Sequence of chain 1.B:
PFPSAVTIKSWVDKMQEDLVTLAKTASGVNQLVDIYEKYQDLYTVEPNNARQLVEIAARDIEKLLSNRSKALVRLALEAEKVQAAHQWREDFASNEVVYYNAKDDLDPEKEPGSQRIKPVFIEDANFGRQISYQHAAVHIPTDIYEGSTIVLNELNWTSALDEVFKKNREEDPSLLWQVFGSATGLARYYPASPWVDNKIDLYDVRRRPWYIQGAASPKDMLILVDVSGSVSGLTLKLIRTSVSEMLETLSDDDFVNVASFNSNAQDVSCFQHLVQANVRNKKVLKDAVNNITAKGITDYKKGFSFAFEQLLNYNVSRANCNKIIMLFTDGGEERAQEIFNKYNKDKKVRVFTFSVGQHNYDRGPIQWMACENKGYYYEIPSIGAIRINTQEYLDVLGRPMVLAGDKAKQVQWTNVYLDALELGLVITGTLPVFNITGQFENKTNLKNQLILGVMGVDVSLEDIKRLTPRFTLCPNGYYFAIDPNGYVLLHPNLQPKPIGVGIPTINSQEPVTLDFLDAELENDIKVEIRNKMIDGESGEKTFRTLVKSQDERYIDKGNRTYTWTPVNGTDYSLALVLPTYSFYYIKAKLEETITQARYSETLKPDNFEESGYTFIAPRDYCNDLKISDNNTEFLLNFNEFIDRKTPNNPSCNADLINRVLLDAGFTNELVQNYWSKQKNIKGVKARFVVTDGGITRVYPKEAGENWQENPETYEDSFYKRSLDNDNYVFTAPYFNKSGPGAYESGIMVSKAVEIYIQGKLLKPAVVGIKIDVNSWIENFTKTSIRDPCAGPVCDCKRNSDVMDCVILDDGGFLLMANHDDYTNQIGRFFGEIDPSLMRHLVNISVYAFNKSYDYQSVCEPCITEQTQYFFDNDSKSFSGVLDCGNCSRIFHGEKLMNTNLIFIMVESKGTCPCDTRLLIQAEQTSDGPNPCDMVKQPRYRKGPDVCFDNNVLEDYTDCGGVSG

A protein and the small-molecule ligand that binds it are described below.
Small molecule (SMILES): CC(=O)N[C@H]1[C@H](O[C@H]2[C@H](O)[C@@H](NC(C)=O)CO[C@@H]2CO)O[C@H](CO)[C@@H](O)[C@@H]1O

Binding-site contacts:
Ligand atom C6 contacts residue LEU591 of chain 1.B at 4.1 Å (hydrophobic).
Ligand atom N2 contacts residue ASN895 of chain 1.B at 3.0 Å (h-bond).
Ligand atom C1 contacts residue PHE982 of chain 1.B at 4.3 Å (hydrophobic).
Ligand atom O7 contacts residue ASN895 of chain 1.B at 3.4 Å (h-bond).
Ligand atom N2 contacts residue PHE894 of chain 1.B at 4.4 Å.
Ligand atom C2 contacts residue ASN895 of chain 1.B at 2.5 Å.
Ligand atom C5 contacts residue ASN895 of chain 1.B at 3.6 Å.
Ligand atom C2 contacts residue PHE894 of chain 1.B at 4.5 Å (hydrophobic).
Ligand atom C1 contacts residue PHE894 of chain 1.B at 4.5 Å (hydrophobic).
Ligand atom C5 contacts residue LEU591 of chain 1.B at 4.3 Å (hydrophobic).
Ligand atom C8 contacts residue ASN895 of chain 1.B at 3.8 Å.
Ligand atom O6 contacts residue PHE982 of chain 1.B at 3.6 Å.
Ligand atom O5 contacts residue ASN895 of chain 1.B at 2.3 Å (h-bond).
Ligand atom C4 contacts residue ASN895 of chain 1.B at 4.1 Å.
Ligand atom O5 contacts residue PHE982 of chain 1.B at 3.4 Å.
Ligand atom O6 contacts residue ALA893 of chain 1.B at 4.2 Å.
Ligand atom C7 contacts residue ASN895 of chain 1.B at 3.3 Å.
Ligand atom C6 contacts residue PHE982 of chain 1.B at 3.9 Å (hydrophobic).
Ligand atom C3 contacts residue ASN895 of chain 1.B at 3.7 Å.
Ligand atom C1 contacts residue ASN895 of chain 1.B at 1.4 Å.
Ligand atom C8 contacts residue LYS896 of chain 1.B at 4.0 Å.
Ligand atom C5 contacts residue PHE982 of chain 1.B at 4.3 Å (hydrophobic).
Ligand atom O5 contacts residue LEU591 of chain 1.B at 4.0 Å.